A protein and the small-molecule ligand that binds it are described below.
Small molecule (SMILES): Cc1cn([C@H]2C[C@H](O[P](=O)(O)OC[C@H]3O[C@@H](n4cc(C)c(=O)[nH]c4=O)C[C@@H]3O[P](=O)(O)OC[C@H]3O[C@@H](n4cc(C)c(=O)[nH]c4=O)C[C@@H]3O)[C@@H](COP(=O)=O)O2)c(=O)[nH]c1=O

Sequence of chain 1.D:
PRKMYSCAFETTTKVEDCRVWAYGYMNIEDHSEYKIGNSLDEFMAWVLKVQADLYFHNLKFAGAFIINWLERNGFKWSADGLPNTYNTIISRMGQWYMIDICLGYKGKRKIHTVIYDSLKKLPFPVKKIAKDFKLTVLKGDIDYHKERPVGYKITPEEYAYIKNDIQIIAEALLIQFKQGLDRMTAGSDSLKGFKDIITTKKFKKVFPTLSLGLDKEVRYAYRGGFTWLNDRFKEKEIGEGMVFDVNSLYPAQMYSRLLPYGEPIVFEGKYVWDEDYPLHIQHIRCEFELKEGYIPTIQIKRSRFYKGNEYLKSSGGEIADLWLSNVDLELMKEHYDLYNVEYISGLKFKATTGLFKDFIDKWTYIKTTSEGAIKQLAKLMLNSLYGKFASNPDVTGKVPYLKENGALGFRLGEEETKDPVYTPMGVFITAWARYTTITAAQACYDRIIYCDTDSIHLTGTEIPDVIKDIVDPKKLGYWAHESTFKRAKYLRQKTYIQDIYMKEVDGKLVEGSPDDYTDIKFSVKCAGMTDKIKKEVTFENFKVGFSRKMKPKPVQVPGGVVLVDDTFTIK

Binding-site contacts:
Ligand atom O4' contacts residue ASN62 of chain 1.D at 3.1 Å (h-bond).
Ligand atom O4 contacts residue LEU567 of chain 1.D at 3.9 Å.
Ligand atom C6 contacts residue TYR148 of chain 1.D at 3.9 Å (hydrophobic).
Ligand atom C5 contacts residue TYR148 of chain 1.D at 3.9 Å (hydrophobic).
Ligand atom O3' contacts residue GLU14 of chain 1.D at 3.5 Å.
Ligand atom P contacts residue TYR148 of chain 1.D at 3.9 Å.
Ligand atom C5' contacts residue GLU14 of chain 1.D at 3.1 Å.
Ligand atom O2 contacts residue LEU567 of chain 1.D at 3.7 Å.
Ligand atom O2 contacts residue ASN62 of chain 1.D at 3.3 Å (h-bond).
Ligand atom C3' contacts residue THR15 of chain 1.D at 3.1 Å.
Ligand atom C2 contacts residue ASN62 of chain 1.D at 4.0 Å.
Ligand atom C5' contacts residue PHE13 of chain 1.D at 3.8 Å (hydrophobic).
Ligand atom O5' contacts residue GLU14 of chain 1.D at 3.7 Å.
Ligand atom C1' contacts residue THR15 of chain 1.D at 4.1 Å.
Ligand atom O4' contacts residue PHE65 of chain 1.D at 3.7 Å.
Ligand atom C1' contacts residue ASN62 of chain 1.D at 3.8 Å.
Ligand atom C3' contacts residue TYR148 of chain 1.D at 4.0 Å (hydrophobic).
Ligand atom O2 contacts residue THR17 of chain 1.D at 3.7 Å.
Ligand atom C5' contacts residue TYR148 of chain 1.D at 3.7 Å (hydrophobic).
Ligand atom O3' contacts residue THR16 of chain 1.D at 4.2 Å.
Ligand atom N3 contacts residue LEU567 of chain 1.D at 3.1 Å.
Ligand atom C4' contacts residue PHE13 of chain 1.D at 4.1 Å (hydrophobic).
Ligand atom OP1 contacts residue HIS61 of chain 1.D at 3.6 Å.
Ligand atom OP2 contacts residue PRO129 of chain 1.D at 3.4 Å.
Ligand atom O4' contacts residue THR15 of chain 1.D at 4.1 Å.
Ligand atom C6 contacts residue LEU567 of chain 1.D at 4.1 Å (hydrophobic).
Ligand atom C2' contacts residue THR15 of chain 1.D at 3.8 Å.
Ligand atom C4 contacts residue LEU567 of chain 1.D at 3.7 Å (hydrophobic).
Ligand atom C3' contacts residue GLU14 of chain 1.D at 3.6 Å.
Ligand atom C2 contacts residue LEU567 of chain 1.D at 3.5 Å (hydrophobic).
Ligand atom P contacts residue PRO129 of chain 1.D at 4.0 Å.
Ligand atom O5' contacts residue PHE13 of chain 1.D at 3.7 Å.
Ligand atom C7 contacts residue TYR148 of chain 1.D at 3.5 Å (hydrophobic).
Ligand atom C4' contacts residue THR15 of chain 1.D at 3.8 Å.
Ligand atom C2' contacts residue TYR148 of chain 1.D at 3.3 Å (hydrophobic).
Ligand atom OP1 contacts residue PRO129 of chain 1.D at 3.5 Å.
Ligand atom C4' contacts residue PHE65 of chain 1.D at 4.0 Å (hydrophobic).
Ligand atom O3' contacts residue THR15 of chain 1.D at 2.4 Å (h-bond).
Ligand atom OP2 contacts residue TYR148 of chain 1.D at 2.8 Å (h-bond).
Ligand atom OP1 contacts residue VAL130 of chain 1.D at 3.9 Å.